Binding-site contacts:
Ligand atom CA contacts residue HEM1 of chain 1.F at 4.1 Å.
Ligand atom CB contacts residue PRO221 of chain 1.B at 3.7 Å (hydrophobic).
Ligand atom CB contacts residue GLU248 of chain 1.B at 3.3 Å.
Ligand atom CA contacts residue TYR244 of chain 1.B at 4.1 Å (hydrophobic).
Ligand atom O contacts residue TYR244 of chain 1.B at 2.6 Å (h-bond).
Ligand atom NH2 contacts residue HEM1 of chain 1.F at 3.6 Å.
Ligand atom NH1 contacts residue HEM1 of chain 1.F at 3.4 Å.
Ligand atom CA contacts residue GLN135 of chain 1.B at 3.7 Å.
Ligand atom OXT contacts residue GLU248 of chain 1.B at 3.7 Å.
Ligand atom CB contacts residue TYR244 of chain 1.B at 3.7 Å (hydrophobic).
Ligand atom C contacts residue ARG138 of chain 1.B at 3.8 Å.
Ligand atom CB contacts residue GLN135 of chain 1.B at 3.4 Å.
Ligand atom NH1 contacts residue PRO221 of chain 1.B at 4.1 Å.
Ligand atom CD contacts residue GLU248 of chain 1.B at 3.6 Å.
Ligand atom N contacts residue HEM1 of chain 1.F at 3.3 Å (h-bond).
Ligand atom NH2 contacts residue PRO221 of chain 1.B at 3.9 Å.
Ligand atom CD contacts residue PRO221 of chain 1.B at 3.8 Å (hydrophobic).
Ligand atom NH1 contacts residue GLU248 of chain 1.B at 3.0 Å (salt-bridge).
Ligand atom OXT contacts residue ASN253 of chain 1.B at 2.5 Å (h-bond).
Ligand atom N contacts residue GLU248 of chain 1.B at 2.9 Å (salt-bridge).
Ligand atom O contacts residue ARG138 of chain 1.B at 2.9 Å (salt-bridge).
Ligand atom O contacts residue GLN135 of chain 1.B at 3.1 Å (h-bond).
Ligand atom C contacts residue ASN253 of chain 1.B at 3.5 Å.
Ligand atom CZ contacts residue GLU248 of chain 1.B at 3.4 Å.
Ligand atom CG contacts residue GLU248 of chain 1.B at 3.5 Å.
Ligand atom OXT contacts residue TYR244 of chain 1.B at 3.3 Å.
Ligand atom CD contacts residue ILE223 of chain 1.B at 3.7 Å (hydrophobic).
Ligand atom C contacts residue TYR244 of chain 1.B at 3.2 Å (hydrophobic).
Ligand atom NH1 contacts residue TRP243 of chain 1.B at 3.8 Å.
Ligand atom CG contacts residue HEM1 of chain 1.F at 4.0 Å.
Ligand atom NH1 contacts residue TYR244 of chain 1.B at 4.1 Å.
Ligand atom O contacts residue ASN253 of chain 1.B at 3.9 Å.
Ligand atom CG contacts residue ILE223 of chain 1.B at 3.8 Å (hydrophobic).
Ligand atom CA contacts residue GLU248 of chain 1.B at 3.6 Å.
Ligand atom NE contacts residue GLU248 of chain 1.B at 2.6 Å (salt-bridge).
Ligand atom C contacts residue GLN135 of chain 1.B at 3.8 Å.
Ligand atom NE contacts residue PRO221 of chain 1.B at 3.8 Å.
Ligand atom O contacts residue TYR218 of chain 1.B at 3.1 Å (h-bond).
Ligand atom CZ contacts residue HEM1 of chain 1.F at 4.0 Å.
Ligand atom CZ contacts residue PRO221 of chain 1.B at 3.7 Å (hydrophobic).

Sequence of chain 1.B:
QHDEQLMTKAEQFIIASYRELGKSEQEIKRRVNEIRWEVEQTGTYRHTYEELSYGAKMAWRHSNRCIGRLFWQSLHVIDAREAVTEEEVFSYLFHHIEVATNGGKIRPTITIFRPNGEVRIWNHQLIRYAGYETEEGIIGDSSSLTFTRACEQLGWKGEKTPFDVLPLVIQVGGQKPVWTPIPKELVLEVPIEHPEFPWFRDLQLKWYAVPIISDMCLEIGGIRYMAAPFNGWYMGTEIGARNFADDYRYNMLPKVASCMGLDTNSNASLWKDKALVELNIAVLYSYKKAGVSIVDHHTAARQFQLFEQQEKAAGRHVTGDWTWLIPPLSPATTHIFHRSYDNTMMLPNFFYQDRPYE

A protein and the small-molecule ligand that binds it are described below.
Small molecule (SMILES): NC(=[NH2+])NCCC[C@H](N)C(=O)O